This protein binds this small molecule.
Small molecule (SMILES): N[C@@H](CCC(=O)O)C(=O)O

Sequence of chain 1.A:
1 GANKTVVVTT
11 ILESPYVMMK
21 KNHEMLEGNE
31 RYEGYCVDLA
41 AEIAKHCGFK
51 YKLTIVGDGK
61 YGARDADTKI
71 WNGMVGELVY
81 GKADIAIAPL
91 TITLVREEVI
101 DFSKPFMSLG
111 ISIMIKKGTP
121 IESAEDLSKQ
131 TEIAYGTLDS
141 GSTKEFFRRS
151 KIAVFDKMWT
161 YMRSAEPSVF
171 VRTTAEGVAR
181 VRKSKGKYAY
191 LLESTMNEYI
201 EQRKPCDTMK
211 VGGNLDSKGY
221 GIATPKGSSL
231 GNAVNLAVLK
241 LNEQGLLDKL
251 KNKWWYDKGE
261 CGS

Binding-site contacts:
Ligand atom CD contacts residue THR143 of chain 1.A at 3.2 Å.
Ligand atom O contacts residue PRO89 of chain 1.A at 3.7 Å.
Ligand atom OXT contacts residue TYR61 of chain 1.A at 3.4 Å.
Ligand atom N contacts residue THR91 of chain 1.A at 2.9 Å (h-bond).
Ligand atom OE1 contacts residue GLU193 of chain 1.A at 3.8 Å.
Ligand atom CA contacts residue TYR61 of chain 1.A at 4.1 Å (hydrophobic).
Ligand atom C contacts residue TYR61 of chain 1.A at 3.7 Å (hydrophobic).
Ligand atom CG contacts residue LEU138 of chain 1.A at 3.8 Å (hydrophobic).
Ligand atom CB contacts residue GLU193 of chain 1.A at 4.1 Å.
Ligand atom CD contacts residue LEU138 of chain 1.A at 4.1 Å (hydrophobic).
Ligand atom O contacts residue TYR61 of chain 1.A at 3.5 Å.
Ligand atom CB contacts residue TYR61 of chain 1.A at 3.6 Å (hydrophobic).
Ligand atom O contacts residue ARG96 of chain 1.A at 2.8 Å (salt-bridge).
Ligand atom N contacts residue TYR61 of chain 1.A at 4.1 Å.
Ligand atom C contacts residue SER142 of chain 1.A at 3.3 Å.
Ligand atom OXT contacts residue ARG96 of chain 1.A at 2.7 Å (salt-bridge).
Ligand atom CB contacts residue LEU138 of chain 1.A at 4.1 Å (hydrophobic).
Ligand atom N contacts residue PRO89 of chain 1.A at 2.9 Å (h-bond).
Ligand atom CD contacts residue GLU193 of chain 1.A at 3.9 Å.
Ligand atom OE2 contacts residue SER142 of chain 1.A at 3.2 Å (h-bond).
Ligand atom OE2 contacts residue LEU138 of chain 1.A at 4.3 Å.
Ligand atom CA contacts residue GLU193 of chain 1.A at 3.4 Å.
Ligand atom CG contacts residue GLU193 of chain 1.A at 3.5 Å.
Ligand atom CA contacts residue SER142 of chain 1.A at 3.2 Å.
Ligand atom O contacts residue LEU90 of chain 1.A at 3.6 Å.
Ligand atom C contacts residue PRO89 of chain 1.A at 4.3 Å (hydrophobic).
Ligand atom CA contacts residue PRO89 of chain 1.A at 4.1 Å (hydrophobic).
Ligand atom O contacts residue SER142 of chain 1.A at 3.9 Å.
Ligand atom OE2 contacts residue THR143 of chain 1.A at 3.1 Å (h-bond).
Ligand atom O contacts residue THR91 of chain 1.A at 3.0 Å (h-bond).
Ligand atom OE1 contacts residue THR143 of chain 1.A at 2.7 Å (h-bond).
Ligand atom N contacts residue SER142 of chain 1.A at 4.0 Å.
Ligand atom OXT contacts residue GLY141 of chain 1.A at 3.4 Å.
Ligand atom OXT contacts residue SER142 of chain 1.A at 2.9 Å (h-bond).
Ligand atom N contacts residue TYR220 of chain 1.A at 3.8 Å.
Ligand atom C contacts residue THR91 of chain 1.A at 3.7 Å.
Ligand atom N contacts residue GLU193 of chain 1.A at 2.9 Å (salt-bridge).
Ligand atom OE2 contacts residue GLY141 of chain 1.A at 3.6 Å.
Ligand atom C contacts residue ARG96 of chain 1.A at 3.5 Å.
Ligand atom CA contacts residue THR91 of chain 1.A at 3.5 Å.